A small-molecule ligand and the protein it binds are described below.
Small molecule (SMILES): CC(=O)N[C@@H]1[C@@H](O)[C@H](O)[C@@H](CO)O[C@H]1O

Binding-site contacts:
Ligand atom O5 contacts residue ASN184 of chain 1.A at 2.4 Å (h-bond).
Ligand atom O5 contacts residue THR186 of chain 1.A at 3.4 Å (h-bond).
Ligand atom C6 contacts residue GLN273 of chain 1.A at 4.2 Å.
Ligand atom C2 contacts residue THR186 of chain 1.A at 4.1 Å.
Ligand atom C7 contacts residue ASN184 of chain 1.A at 3.5 Å.
Ligand atom C1 contacts residue GLN273 of chain 1.A at 4.3 Å.
Ligand atom O6 contacts residue GLU274 of chain 1.A at 2.8 Å (salt-bridge).
Ligand atom C4 contacts residue ASN184 of chain 1.A at 4.3 Å.
Ligand atom C6 contacts residue GLU274 of chain 1.A at 3.5 Å.
Ligand atom C5 contacts residue THR186 of chain 1.A at 3.5 Å.
Ligand atom C6 contacts residue THR186 of chain 1.A at 4.4 Å.
Ligand atom C1 contacts residue THR186 of chain 1.A at 3.1 Å.
Ligand atom C4 contacts residue THR186 of chain 1.A at 4.5 Å.
Ligand atom O6 contacts residue GLN273 of chain 1.A at 3.6 Å.
Ligand atom C3 contacts residue ASN184 of chain 1.A at 3.8 Å.
Ligand atom O5 contacts residue GLN273 of chain 1.A at 3.7 Å.
Ligand atom C3 contacts residue THR186 of chain 1.A at 4.4 Å.
Ligand atom C2 contacts residue ASN184 of chain 1.A at 2.5 Å.
Ligand atom C6 contacts residue PHE187 of chain 1.A at 4.4 Å (hydrophobic).
Ligand atom N2 contacts residue ASN184 of chain 1.A at 3.0 Å (h-bond).
Ligand atom O7 contacts residue ASN184 of chain 1.A at 3.4 Å (h-bond).
Ligand atom N2 contacts residue THR186 of chain 1.A at 4.4 Å.
Ligand atom C1 contacts residue ASN184 of chain 1.A at 1.4 Å.
Ligand atom C5 contacts residue ASN184 of chain 1.A at 3.7 Å.

Sequence of chain 1.A:
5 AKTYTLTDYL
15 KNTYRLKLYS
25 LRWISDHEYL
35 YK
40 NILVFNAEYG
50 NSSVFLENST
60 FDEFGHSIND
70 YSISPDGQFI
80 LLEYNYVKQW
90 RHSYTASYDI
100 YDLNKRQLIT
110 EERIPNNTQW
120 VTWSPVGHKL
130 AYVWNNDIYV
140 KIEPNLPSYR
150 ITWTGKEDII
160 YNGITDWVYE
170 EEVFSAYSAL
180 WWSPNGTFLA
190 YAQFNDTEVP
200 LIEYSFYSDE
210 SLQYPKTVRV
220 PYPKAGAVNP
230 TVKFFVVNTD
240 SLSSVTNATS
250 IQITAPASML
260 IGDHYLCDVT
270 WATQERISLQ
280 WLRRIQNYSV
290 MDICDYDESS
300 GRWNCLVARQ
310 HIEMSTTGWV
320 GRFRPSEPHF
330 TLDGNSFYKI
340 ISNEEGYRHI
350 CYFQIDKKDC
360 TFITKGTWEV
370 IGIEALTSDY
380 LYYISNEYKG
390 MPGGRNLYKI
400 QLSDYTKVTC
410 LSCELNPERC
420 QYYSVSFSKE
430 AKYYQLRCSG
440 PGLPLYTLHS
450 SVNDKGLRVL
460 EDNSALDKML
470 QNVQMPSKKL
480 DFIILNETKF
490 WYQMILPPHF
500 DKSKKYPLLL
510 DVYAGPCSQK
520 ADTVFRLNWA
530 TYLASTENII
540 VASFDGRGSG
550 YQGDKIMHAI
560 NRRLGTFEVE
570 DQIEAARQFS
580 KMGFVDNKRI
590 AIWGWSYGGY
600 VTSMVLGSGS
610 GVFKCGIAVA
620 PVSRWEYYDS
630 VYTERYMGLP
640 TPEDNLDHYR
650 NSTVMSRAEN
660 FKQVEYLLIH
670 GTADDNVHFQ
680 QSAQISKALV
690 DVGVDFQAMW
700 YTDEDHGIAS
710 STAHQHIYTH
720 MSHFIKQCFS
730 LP